Sequence of chain 1.B:
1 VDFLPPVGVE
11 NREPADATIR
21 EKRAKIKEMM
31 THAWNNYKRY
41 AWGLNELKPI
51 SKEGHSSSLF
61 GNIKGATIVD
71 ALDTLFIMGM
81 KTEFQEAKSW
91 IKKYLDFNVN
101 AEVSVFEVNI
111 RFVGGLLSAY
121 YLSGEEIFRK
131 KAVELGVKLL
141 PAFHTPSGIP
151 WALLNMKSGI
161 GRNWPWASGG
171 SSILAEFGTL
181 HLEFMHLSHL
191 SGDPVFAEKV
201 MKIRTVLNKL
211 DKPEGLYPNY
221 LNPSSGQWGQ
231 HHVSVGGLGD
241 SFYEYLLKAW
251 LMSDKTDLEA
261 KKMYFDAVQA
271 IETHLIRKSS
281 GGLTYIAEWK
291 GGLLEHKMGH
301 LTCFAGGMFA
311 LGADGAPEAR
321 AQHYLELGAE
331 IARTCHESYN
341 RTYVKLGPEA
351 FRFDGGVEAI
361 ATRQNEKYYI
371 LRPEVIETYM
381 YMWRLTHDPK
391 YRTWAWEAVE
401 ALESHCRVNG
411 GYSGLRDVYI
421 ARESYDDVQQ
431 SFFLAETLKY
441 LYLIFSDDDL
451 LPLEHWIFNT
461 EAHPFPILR

Binding-site contacts:
Ligand atom O5 contacts residue TRP166 of chain 1.B at 3.3 Å (h-bond).
Ligand atom C6 contacts residue TRP164 of chain 1.B at 3.5 Å (hydrophobic).
Ligand atom C3 contacts residue THR460 of chain 1.B at 3.5 Å.
Ligand atom C4 contacts residue GLU461 of chain 1.B at 3.1 Å.
Ligand atom O3 contacts residue THR460 of chain 1.B at 3.0 Å (h-bond).
Ligand atom O4 contacts residue ARG372 of chain 1.B at 3.3 Å (salt-bridge).
Ligand atom C3 contacts residue ASP240 of chain 1.B at 3.6 Å.
Ligand atom O2 contacts residue LA1 of chain 1.J at 2.6 Å.
Ligand atom O2 contacts residue THR460 of chain 1.B at 3.2 Å (h-bond).
Ligand atom C3 contacts residue LA1 of chain 1.J at 3.5 Å.
Ligand atom C6 contacts residue TRP164 of chain 1.B at 3.4 Å (hydrophobic).
Ligand atom O4 contacts residue ASP240 of chain 1.B at 2.8 Å (salt-bridge).
Ligand atom O5 contacts residue PHE106 of chain 1.B at 3.5 Å.
Ligand atom O4 contacts residue ALA175 of chain 1.B at 3.4 Å.
Ligand atom O6 contacts residue HIS55 of chain 1.B at 3.0 Å (h-bond).
Ligand atom O5 contacts residue SER57 of chain 1.B at 2.8 Å (h-bond).
Ligand atom O4 contacts residue ARG111 of chain 1.B at 3.6 Å (salt-bridge).
Ligand atom C1 contacts residue TRP166 of chain 1.B at 3.5 Å (hydrophobic).
Ligand atom O6 contacts residue GLY237 of chain 1.B at 3.6 Å.
Ligand atom O3 contacts residue LA1 of chain 1.J at 2.6 Å.
Ligand atom O6 contacts residue GLU374 of chain 1.B at 2.8 Å (salt-bridge).
Ligand atom C3 contacts residue GLU436 of chain 1.B at 3.1 Å.
Ligand atom O6 contacts residue GLU176 of chain 1.B at 2.8 Å (salt-bridge).
Ligand atom C1 contacts residue SER57 of chain 1.B at 3.5 Å.
Ligand atom C5 contacts residue PHE432 of chain 1.B at 3.5 Å (hydrophobic).
Ligand atom O2 contacts residue SER57 of chain 1.B at 3.4 Å.
Ligand atom O1 contacts residue TRP166 of chain 1.B at 3.4 Å (h-bond).
Ligand atom O6 contacts residue SER57 of chain 1.B at 3.2 Å.
Ligand atom O3 contacts residue GLU436 of chain 1.B at 2.5 Å (salt-bridge).
Ligand atom O4 contacts residue LEU238 of chain 1.B at 2.9 Å (h-bond).
Ligand atom O3 contacts residue ARG372 of chain 1.B at 2.9 Å (salt-bridge).
Ligand atom C2 contacts residue SER58 of chain 1.B at 3.2 Å.
Ligand atom O4 contacts residue GLU461 of chain 1.B at 2.7 Å (salt-bridge).
Ligand atom O2 contacts residue SER58 of chain 1.B at 2.9 Å (h-bond).
Ligand atom O3 contacts residue ASP240 of chain 1.B at 2.6 Å (salt-bridge).
Ligand atom C6 contacts residue GLU374 of chain 1.B at 3.1 Å.
Ligand atom C3 contacts residue GLU461 of chain 1.B at 3.2 Å.
Ligand atom C4 contacts residue GLU436 of chain 1.B at 3.2 Å.
Ligand atom C1 contacts residue SER58 of chain 1.B at 3.1 Å.
Ligand atom O6 contacts residue ARG372 of chain 1.B at 2.7 Å (salt-bridge).

This protein binds this small molecule.
Small molecule (SMILES): CC(=O)N[C@@H]1[C@@H](O)[C@H](O[C@@H]2O[C@H](CO[C@H]3O[C@H](CO[C@H]4O[C@H](CO)[C@@H](O)[C@H](O)[C@@H]4O)[C@@H](O)[C@H](O[C@H]4O[C@H](CO)[C@@H](O)[C@H](O)[C@@H]4O[C@H]4O[C@H](CO)[C@@H](O)[C@H](O)[C@@H]4O)[C@@H]3O)[C@@H](O)[C@H](O[C@H]3O[C@H](CO)[C@@H](O)[C@H](O)[C@@H]3O[C@H]3O[C@H](CO)[C@@H](O)[C@H](O)[C@@H]3O[C@H]3O[C@H](CO)[C@@H](O)[C@H](O)[C@@H]3O)[C@@H]2O)[C@@H](CO)O[C@H]1O